Binding-site contacts:
Ligand atom CA1 contacts residue ASP306 of chain 1.A at 2.4 Å.
Ligand atom N30 contacts residue GLU486 of chain 1.A at 3.2 Å (salt-bridge).
Ligand atom O6P contacts residue ARG180 of chain 1.A at 2.9 Å (salt-bridge).
Ligand atom O6P contacts residue GLY94 of chain 1.A at 2.7 Å (h-bond).
Ligand atom O2P contacts residue GLY91 of chain 1.A at 3.2 Å.
Ligand atom O7P contacts residue ALA181 of chain 1.A at 3.1 Å (h-bond).
Ligand atom C28 contacts residue ARG492 of chain 1.A at 3.1 Å.
Ligand atom N29 contacts residue GLU486 of chain 1.A at 2.6 Å (salt-bridge).
Ligand atom CA1 contacts residue GLU304 of chain 1.A at 2.6 Å.
Ligand atom MG1 contacts residue ASN92 of chain 1.A at 2.1 Å.
Ligand atom O1P contacts residue ASN92 of chain 1.A at 3.0 Å (h-bond).
Ligand atom CA1 contacts residue GLY179 of chain 1.A at 2.3 Å.
Ligand atom N33 contacts residue CYS491 of chain 1.A at 3.2 Å (h-bond).
Ligand atom O8P contacts residue LYS75 of chain 1.A at 3.1 Å (salt-bridge).
Ligand atom N30 contacts residue PHE485 of chain 1.A at 3.2 Å (h-bond).
Ligand atom O5P contacts residue ALA181 of chain 1.A at 2.9 Å (h-bond).
Ligand atom N11 contacts residue THR339 of chain 1.A at 3.1 Å (h-bond).
Ligand atom O22 contacts residue LYS75 of chain 1.A at 3.0 Å (salt-bridge).
Ligand atom O28 contacts residue ARG492 of chain 1.A at 3.0 Å (salt-bridge).
Ligand atom O1P contacts residue ALA181 of chain 1.A at 2.8 Å (h-bond).
Ligand atom N9 contacts residue ASP333 of chain 1.A at 2.8 Å (salt-bridge).
Ligand atom N10 contacts residue ASP333 of chain 1.A at 3.0 Å (salt-bridge).
Ligand atom O2P contacts residue ARG184 of chain 1.A at 3.1 Å (salt-bridge).
Ligand atom C12 contacts residue THR339 of chain 1.A at 3.3 Å.
Ligand atom O2P contacts residue GLY183 of chain 1.A at 2.8 Å (h-bond).
Ligand atom O5P contacts residue ASN92 of chain 1.A at 2.7 Å (h-bond).
Ligand atom O5P contacts residue LEU93 of chain 1.A at 3.1 Å.
Ligand atom O3P contacts residue LYS438 of chain 1.A at 2.7 Å (salt-bridge).
Ligand atom MG1 contacts residue ALA181 of chain 1.A at 2.0 Å.
Ligand atom C10 contacts residue ASP333 of chain 1.A at 3.3 Å.
Ligand atom N10 contacts residue MET337 of chain 1.A at 3.0 Å (h-bond).
Ligand atom O4P contacts residue HIS436 of chain 1.A at 3.0 Å (h-bond).
Ligand atom O28 contacts residue LYS438 of chain 1.A at 3.0 Å (salt-bridge).
Ligand atom N13 contacts residue ASP338 of chain 1.A at 2.8 Å (salt-bridge).
Ligand atom O8 contacts residue GLY179 of chain 1.A at 3.0 Å (h-bond).
Ligand atom O8 contacts residue ASP306 of chain 1.A at 3.1 Å (salt-bridge).
Ligand atom N30 contacts residue ALA490 of chain 1.A at 2.8 Å (h-bond).
Ligand atom O3P contacts residue ASN92 of chain 1.A at 2.7 Å (h-bond).
Ligand atom C27 contacts residue ARG492 of chain 1.A at 3.2 Å.
Ligand atom O8P contacts residue ARG180 of chain 1.A at 3.0 Å (salt-bridge).

Sequence of chain 1.A:
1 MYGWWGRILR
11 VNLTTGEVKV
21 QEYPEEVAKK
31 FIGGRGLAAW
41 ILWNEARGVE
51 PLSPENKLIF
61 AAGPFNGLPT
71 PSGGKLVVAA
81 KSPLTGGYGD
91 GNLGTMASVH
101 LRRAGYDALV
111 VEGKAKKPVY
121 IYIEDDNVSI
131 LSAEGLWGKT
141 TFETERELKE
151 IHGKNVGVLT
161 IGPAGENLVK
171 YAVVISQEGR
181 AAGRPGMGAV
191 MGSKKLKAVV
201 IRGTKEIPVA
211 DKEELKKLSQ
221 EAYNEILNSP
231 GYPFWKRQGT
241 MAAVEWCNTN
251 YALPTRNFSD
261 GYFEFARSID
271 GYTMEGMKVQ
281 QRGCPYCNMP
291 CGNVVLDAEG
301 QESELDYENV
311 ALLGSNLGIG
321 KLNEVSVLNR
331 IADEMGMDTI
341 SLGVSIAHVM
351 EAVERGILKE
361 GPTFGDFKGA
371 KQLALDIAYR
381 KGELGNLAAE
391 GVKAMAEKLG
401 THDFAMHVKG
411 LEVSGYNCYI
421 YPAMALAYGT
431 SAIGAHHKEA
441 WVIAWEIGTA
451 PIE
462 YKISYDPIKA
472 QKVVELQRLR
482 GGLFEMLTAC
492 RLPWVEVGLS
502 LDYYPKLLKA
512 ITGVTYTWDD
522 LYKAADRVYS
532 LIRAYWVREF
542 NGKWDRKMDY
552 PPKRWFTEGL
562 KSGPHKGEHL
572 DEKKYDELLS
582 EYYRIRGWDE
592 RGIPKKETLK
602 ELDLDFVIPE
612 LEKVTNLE

The small molecule below binds the protein below.
Small molecule (SMILES): COc1nc(N)nc2c1N[C@H]1C3=C4S[W]5(O)(SC6=C(S5)[C@@H]5Nc7c(nc(N)[nH]c7=O)N[C@@H]5O[C@@H]6COP(=O)(O)O[Mg]OP(=O)(O)OC[C@H]4O[C@H]1N2)S3